Sequence of chain 3.B:
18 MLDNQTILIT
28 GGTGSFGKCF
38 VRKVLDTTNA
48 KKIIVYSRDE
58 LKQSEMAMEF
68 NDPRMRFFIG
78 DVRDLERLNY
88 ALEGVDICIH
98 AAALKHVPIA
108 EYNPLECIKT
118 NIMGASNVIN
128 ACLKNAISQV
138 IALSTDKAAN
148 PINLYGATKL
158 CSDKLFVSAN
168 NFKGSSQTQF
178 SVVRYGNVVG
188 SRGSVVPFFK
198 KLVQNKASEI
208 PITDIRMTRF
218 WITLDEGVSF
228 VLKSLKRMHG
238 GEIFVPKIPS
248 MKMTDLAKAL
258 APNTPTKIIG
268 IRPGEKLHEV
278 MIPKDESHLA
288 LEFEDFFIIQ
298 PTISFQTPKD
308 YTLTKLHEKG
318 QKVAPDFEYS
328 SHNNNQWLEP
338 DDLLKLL

A protein and the small-molecule ligand that binds it are described below.
Small molecule (SMILES): O=c1ccn([C@@H]2O[C@H](CO[P](=O)(O)O[P](=O)(O)O[C@H]3O[C@H](CO)[C@H](O)[C@H](O)[C@H]3O)[C@@H](O)[C@H]2O)c(=O)[nH]1

Binding-site contacts:
Ligand atom O3' contacts residue ARG189 of chain 3.B at 3.2 Å (salt-bridge).
Ligand atom O2D contacts residue MET214 of chain 3.B at 3.2 Å.
Ligand atom O3' contacts residue LYS102 of chain 3.B at 3.1 Å (salt-bridge).
Ligand atom O2 contacts residue ILE209 of chain 3.B at 3.7 Å.
Ligand atom O1B contacts residue SER191 of chain 3.B at 3.2 Å.
Ligand atom C2D contacts residue THR210 of chain 3.B at 3.8 Å.
Ligand atom O2' contacts residue SER188 of chain 3.B at 2.9 Å (h-bond).
Ligand atom C5 contacts residue ARG269 of chain 3.B at 3.5 Å.
Ligand atom O1B contacts residue VAL192 of chain 3.B at 3.1 Å (h-bond).
Ligand atom O3' contacts residue GLY190 of chain 3.B at 3.7 Å.
Ligand atom O2D contacts residue THR210 of chain 3.B at 2.6 Å (h-bond).
Ligand atom C4' contacts residue GLY190 of chain 3.B at 3.5 Å.
Ligand atom C3D contacts residue ARG216 of chain 3.B at 3.8 Å.
Ligand atom C3D contacts residue GLU272 of chain 3.B at 3.6 Å.
Ligand atom O4' contacts residue LYS102 of chain 3.B at 3.6 Å.
Ligand atom N3 contacts residue PRO208 of chain 3.B at 2.8 Å (h-bond).
Ligand atom C2D contacts residue GLU272 of chain 3.B at 3.1 Å.
Ligand atom C3' contacts residue GLY190 of chain 3.B at 3.1 Å.
Ligand atom C2' contacts residue LYS102 of chain 3.B at 3.8 Å.
Ligand atom O3D contacts residue ARG216 of chain 3.B at 3.1 Å.
Ligand atom O2 contacts residue THR210 of chain 3.B at 3.3 Å (h-bond).
Ligand atom O2D contacts residue GLU272 of chain 3.B at 3.1 Å (salt-bridge).
Ligand atom C1D contacts residue MET250 of chain 3.B at 3.6 Å (hydrophobic).
Ligand atom C4 contacts residue ARG269 of chain 3.B at 3.3 Å.
Ligand atom C5D contacts residue ASN184 of chain 3.B at 3.7 Å.
Ligand atom PB contacts residue SER191 of chain 3.B at 3.8 Å.
Ligand atom O2' contacts residue SER191 of chain 3.B at 3.4 Å.
Ligand atom O3B contacts residue SER191 of chain 3.B at 3.2 Å.
Ligand atom N3 contacts residue PHE196 of chain 3.B at 3.8 Å.
Ligand atom O4 contacts residue PRO208 of chain 3.B at 3.3 Å (h-bond).
Ligand atom O2 contacts residue PRO208 of chain 3.B at 3.9 Å.
Ligand atom C4D contacts residue MET250 of chain 3.B at 3.9 Å (hydrophobic).
Ligand atom C2 contacts residue PRO208 of chain 3.B at 3.8 Å (hydrophobic).
Ligand atom C4 contacts residue PHE196 of chain 3.B at 3.6 Å (hydrophobic).
Ligand atom O4D contacts residue MET250 of chain 3.B at 3.0 Å.
Ligand atom C4 contacts residue PRO208 of chain 3.B at 3.5 Å (hydrophobic).
Ligand atom O4 contacts residue PHE196 of chain 3.B at 3.4 Å.
Ligand atom O2B contacts residue ASN184 of chain 3.B at 3.3 Å (h-bond).
Ligand atom O3D contacts residue MET214 of chain 3.B at 3.2 Å.
Ligand atom O4 contacts residue ARG269 of chain 3.B at 3.2 Å (salt-bridge).